Sequence of chain 1.B:
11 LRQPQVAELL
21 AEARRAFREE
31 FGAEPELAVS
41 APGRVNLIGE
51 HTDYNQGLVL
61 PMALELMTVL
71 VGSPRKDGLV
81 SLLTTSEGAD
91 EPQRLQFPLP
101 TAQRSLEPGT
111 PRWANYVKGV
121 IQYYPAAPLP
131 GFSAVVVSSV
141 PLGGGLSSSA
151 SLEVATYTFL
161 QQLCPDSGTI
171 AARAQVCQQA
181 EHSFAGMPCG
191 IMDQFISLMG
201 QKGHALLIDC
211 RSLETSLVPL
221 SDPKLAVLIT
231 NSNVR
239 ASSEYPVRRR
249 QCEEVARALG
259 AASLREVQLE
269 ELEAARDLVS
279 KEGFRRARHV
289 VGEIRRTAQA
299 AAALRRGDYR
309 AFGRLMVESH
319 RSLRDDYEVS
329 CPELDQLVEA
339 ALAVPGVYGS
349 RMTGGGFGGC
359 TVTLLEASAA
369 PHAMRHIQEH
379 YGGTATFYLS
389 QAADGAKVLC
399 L

Binding-site contacts:
Ligand atom C19 contacts residue LEU142 of chain 1.B at 3.6 Å (hydrophobic).
Ligand atom C12 contacts residue ARG112 of chain 1.B at 3.7 Å.
Ligand atom N16 contacts residue SER148 of chain 1.B at 2.7 Å (h-bond).
Ligand atom N16 contacts residue SER149 of chain 1.B at 3.2 Å (h-bond).
Ligand atom O21 contacts residue SER148 of chain 1.B at 3.3 Å (h-bond).
Ligand atom C07 contacts residue TYR116 of chain 1.B at 3.7 Å (hydrophobic).
Ligand atom C19 contacts residue LEU152 of chain 1.B at 3.7 Å (hydrophobic).
Ligand atom C17 contacts residue LEU142 of chain 1.B at 3.6 Å (hydrophobic).
Ligand atom C22 contacts residue LEU142 of chain 1.B at 4.0 Å (hydrophobic).
Ligand atom C10 contacts residue ASP90 of chain 1.B at 3.8 Å.
Ligand atom O21 contacts residue LEU142 of chain 1.B at 3.4 Å.
Ligand atom C23 contacts residue THR84 of chain 1.B at 3.8 Å.
Ligand atom C22 contacts residue SER138 of chain 1.B at 3.7 Å.
Ligand atom C14 contacts residue TYR116 of chain 1.B at 3.8 Å (hydrophobic).
Ligand atom C12 contacts residue TRP113 of chain 1.B at 3.7 Å (hydrophobic).
Ligand atom O21 contacts residue SER149 of chain 1.B at 3.9 Å.
Ligand atom N13 contacts residue TYR116 of chain 1.B at 4.0 Å.
Ligand atom C14 contacts residue SER148 of chain 1.B at 3.5 Å.
Ligand atom N18 contacts residue LEU142 of chain 1.B at 3.8 Å.
Ligand atom C11 contacts residue TRP113 of chain 1.B at 3.3 Å (hydrophobic).
Ligand atom N15 contacts residue TYR116 of chain 1.B at 3.5 Å (h-bond).
Ligand atom C11 contacts residue ASP90 of chain 1.B at 3.2 Å.
Ligand atom C24 contacts residue SER86 of chain 1.B at 3.8 Å.
Ligand atom N15 contacts residue SER148 of chain 1.B at 3.7 Å.
Ligand atom C11 contacts residue ARG112 of chain 1.B at 3.8 Å.
Ligand atom C04 contacts residue TYR116 of chain 1.B at 3.9 Å (hydrophobic).
Ligand atom C24 contacts residue THR84 of chain 1.B at 3.0 Å.
Ligand atom C23 contacts residue VAL136 of chain 1.B at 3.4 Å (hydrophobic).
Ligand atom C10 contacts residue GLY88 of chain 1.B at 3.9 Å.
Ligand atom C06 contacts residue TYR116 of chain 1.B at 3.4 Å (hydrophobic).
Ligand atom C17 contacts residue SER148 of chain 1.B at 3.4 Å.
Ligand atom C23 contacts residue SER86 of chain 1.B at 3.7 Å.
Ligand atom C22 contacts residue THR68 of chain 1.B at 4.0 Å.
Ligand atom C25 contacts residue LEU152 of chain 1.B at 3.9 Å (hydrophobic).
Ligand atom C20 contacts residue LEU142 of chain 1.B at 3.4 Å (hydrophobic).
Ligand atom C20 contacts residue LEU152 of chain 1.B at 3.8 Å (hydrophobic).
Ligand atom C05 contacts residue TYR116 of chain 1.B at 3.9 Å (hydrophobic).
Ligand atom C17 contacts residue SER149 of chain 1.B at 4.0 Å.
Ligand atom N15 contacts residue GLY143 of chain 1.B at 4.0 Å.
Ligand atom C25 contacts residue TRP113 of chain 1.B at 3.6 Å (hydrophobic).

A small-molecule ligand and the protein it binds are described below.
Small molecule (SMILES): O=C1CCCC2=C1C1(CCCC1)N=C(Nc1nc3ccccc3o1)N2